Sequence of chain 1.A:
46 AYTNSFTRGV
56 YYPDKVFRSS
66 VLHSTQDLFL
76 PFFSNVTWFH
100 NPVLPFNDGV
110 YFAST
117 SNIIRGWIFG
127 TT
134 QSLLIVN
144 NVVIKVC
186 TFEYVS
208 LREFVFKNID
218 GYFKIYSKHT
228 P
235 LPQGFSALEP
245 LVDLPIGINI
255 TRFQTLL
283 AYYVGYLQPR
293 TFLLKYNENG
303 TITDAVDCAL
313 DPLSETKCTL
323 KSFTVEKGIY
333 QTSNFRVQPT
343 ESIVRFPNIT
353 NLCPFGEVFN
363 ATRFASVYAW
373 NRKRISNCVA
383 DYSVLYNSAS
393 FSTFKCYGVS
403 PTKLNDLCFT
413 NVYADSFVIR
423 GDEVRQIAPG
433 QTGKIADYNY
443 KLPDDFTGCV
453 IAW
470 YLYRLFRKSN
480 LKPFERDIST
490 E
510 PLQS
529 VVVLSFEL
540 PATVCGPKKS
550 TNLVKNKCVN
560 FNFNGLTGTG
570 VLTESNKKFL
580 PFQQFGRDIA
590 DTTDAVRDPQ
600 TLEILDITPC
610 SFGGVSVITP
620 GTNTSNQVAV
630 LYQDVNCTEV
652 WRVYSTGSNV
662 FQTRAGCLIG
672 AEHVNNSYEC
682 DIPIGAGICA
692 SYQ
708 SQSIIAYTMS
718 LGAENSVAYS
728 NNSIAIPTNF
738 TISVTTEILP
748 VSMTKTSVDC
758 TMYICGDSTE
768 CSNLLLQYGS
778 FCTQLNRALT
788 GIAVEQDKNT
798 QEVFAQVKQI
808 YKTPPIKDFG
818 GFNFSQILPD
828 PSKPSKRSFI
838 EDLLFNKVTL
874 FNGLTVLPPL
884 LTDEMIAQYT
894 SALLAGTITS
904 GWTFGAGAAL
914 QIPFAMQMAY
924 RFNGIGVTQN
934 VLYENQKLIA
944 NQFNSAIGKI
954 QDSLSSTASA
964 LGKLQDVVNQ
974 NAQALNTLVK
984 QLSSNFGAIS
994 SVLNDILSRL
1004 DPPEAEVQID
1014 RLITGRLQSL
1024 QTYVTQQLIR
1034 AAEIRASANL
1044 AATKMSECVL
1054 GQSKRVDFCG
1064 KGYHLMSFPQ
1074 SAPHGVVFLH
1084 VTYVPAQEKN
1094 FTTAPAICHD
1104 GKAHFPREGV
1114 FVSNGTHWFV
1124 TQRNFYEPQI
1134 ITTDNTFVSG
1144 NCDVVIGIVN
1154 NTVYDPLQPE

Binding-site contacts:
Ligand atom C1 contacts residue ASN1153 of chain 1.A at 1.4 Å.
Ligand atom N2 contacts residue ASN1153 of chain 1.A at 2.9 Å (h-bond).
Ligand atom C4 contacts residue ASN1153 of chain 1.A at 4.2 Å.
Ligand atom O7 contacts residue ASN1153 of chain 1.A at 3.9 Å.
Ligand atom O5 contacts residue ASN1153 of chain 1.A at 2.3 Å (h-bond).
Ligand atom C2 contacts residue ASN1153 of chain 1.A at 2.5 Å.
Ligand atom C7 contacts residue ASN1153 of chain 1.A at 3.7 Å.
Ligand atom C5 contacts residue ASN1153 of chain 1.A at 3.6 Å.
Ligand atom C3 contacts residue ASN1153 of chain 1.A at 3.8 Å.

The small molecule below binds the protein below.
Small molecule (SMILES): CC(=O)N[C@H]1[C@H](O[C@H]2[C@H](O)[C@@H](NC(C)=O)CO[C@@H]2CO)O[C@H](CO)[C@@H](O)[C@@H]1O